The protein below binds the small molecule below.
Small molecule (SMILES): C[C@H](O)[C@H](N)[C@@H]1O[C@](O)(C(=O)O)C[C@H](O)[C@@H]1N

Binding-site contacts:
Ligand atom C7 contacts residue SER437 of chain 1.F at 3.8 Å.
Ligand atom C1 contacts residue SER398 of chain 1.F at 4.5 Å.
Ligand atom O1A contacts residue VAL397 of chain 1.F at 3.4 Å (h-bond).
Ligand atom C4 contacts residue SER438 of chain 1.F at 4.0 Å.
Ligand atom C1 contacts residue SER437 of chain 1.F at 2.5 Å.
Ligand atom C1 contacts residue VAL397 of chain 1.F at 4.3 Å (hydrophobic).
Ligand atom C5 contacts residue SER437 of chain 1.F at 3.5 Å.
Ligand atom C8 contacts residue SER437 of chain 1.F at 4.0 Å.
Ligand atom N5 contacts residue SER437 of chain 1.F at 4.3 Å.
Ligand atom O1A contacts residue SER437 of chain 1.F at 2.8 Å (h-bond).
Ligand atom C4 contacts residue SER437 of chain 1.F at 3.3 Å.
Ligand atom C6 contacts residue SER437 of chain 1.F at 2.6 Å.
Ligand atom O1B contacts residue SER437 of chain 1.F at 3.3 Å.
Ligand atom C2 contacts residue SER437 of chain 1.F at 1.4 Å.
Ligand atom O1A contacts residue SER398 of chain 1.F at 3.2 Å.
Ligand atom O4 contacts residue P8E1 of chain 1.OD at 4.0 Å.
Ligand atom O6 contacts residue SER437 of chain 1.F at 1.8 Å (h-bond).
Ligand atom C3 contacts residue SER437 of chain 1.F at 2.8 Å.
Ligand atom O8 contacts residue SER437 of chain 1.F at 3.0 Å (h-bond).

Sequence of chain 1.F:
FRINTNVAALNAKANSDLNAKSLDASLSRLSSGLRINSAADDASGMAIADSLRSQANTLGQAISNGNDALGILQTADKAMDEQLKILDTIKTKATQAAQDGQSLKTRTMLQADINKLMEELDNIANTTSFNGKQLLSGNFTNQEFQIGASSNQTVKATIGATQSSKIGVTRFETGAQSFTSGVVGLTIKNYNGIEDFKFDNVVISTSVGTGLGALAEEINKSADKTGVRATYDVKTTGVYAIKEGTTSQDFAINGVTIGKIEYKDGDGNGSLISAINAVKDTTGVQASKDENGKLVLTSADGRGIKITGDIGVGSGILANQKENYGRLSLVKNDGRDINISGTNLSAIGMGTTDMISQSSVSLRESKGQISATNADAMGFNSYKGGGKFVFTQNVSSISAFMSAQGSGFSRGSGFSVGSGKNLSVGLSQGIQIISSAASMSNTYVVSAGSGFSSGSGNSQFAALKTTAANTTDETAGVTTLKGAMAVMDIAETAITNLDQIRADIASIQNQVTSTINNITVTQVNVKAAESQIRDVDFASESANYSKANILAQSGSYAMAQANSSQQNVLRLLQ